Sequence of chain 1.A:
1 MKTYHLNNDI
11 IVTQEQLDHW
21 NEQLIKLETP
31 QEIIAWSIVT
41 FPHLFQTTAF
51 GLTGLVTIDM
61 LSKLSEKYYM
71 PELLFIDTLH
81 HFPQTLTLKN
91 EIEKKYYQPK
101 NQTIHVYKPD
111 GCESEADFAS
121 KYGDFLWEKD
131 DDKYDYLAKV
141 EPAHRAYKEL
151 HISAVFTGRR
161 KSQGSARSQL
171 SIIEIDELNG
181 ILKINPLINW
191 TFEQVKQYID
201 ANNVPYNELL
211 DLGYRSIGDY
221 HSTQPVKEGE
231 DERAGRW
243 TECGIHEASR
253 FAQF

Binding-site contacts:
Ligand atom C5 contacts residue ALA49 of chain 1.A at 3.6 Å (hydrophobic).
Ligand atom O1P contacts residue THR48 of chain 1.A at 3.4 Å (h-bond).
Ligand atom O2P contacts residue GLY51 of chain 1.A at 3.5 Å.
Ligand atom O5P contacts residue ARG236 of chain 1.A at 2.9 Å (salt-bridge).
Ligand atom O3P contacts residue THR47 of chain 1.A at 3.7 Å.
Ligand atom O4' contacts residue HIS248 of chain 1.A at 2.9 Å.
Ligand atom N7 contacts residue ALA49 of chain 1.A at 3.6 Å.
Ligand atom O3' contacts residue GLY158 of chain 1.A at 3.2 Å.
Ligand atom C2 contacts residue THR48 of chain 1.A at 3.0 Å.
Ligand atom O1P contacts residue GLY51 of chain 1.A at 3.1 Å (h-bond).
Ligand atom O2' contacts residue THR47 of chain 1.A at 2.9 Å (h-bond).
Ligand atom O2' contacts residue THR157 of chain 1.A at 3.3 Å.
Ligand atom N1 contacts residue ILE76 of chain 1.A at 2.9 Å (h-bond).
Ligand atom C1' contacts residue HIS248 of chain 1.A at 3.8 Å.
Ligand atom N3 contacts residue THR48 of chain 1.A at 3.4 Å (h-bond).
Ligand atom O1P contacts residue PHE50 of chain 1.A at 3.5 Å (h-bond).
Ligand atom C2 contacts residue LEU74 of chain 1.A at 3.8 Å (hydrophobic).
Ligand atom O3P contacts residue GLY54 of chain 1.A at 3.1 Å.
Ligand atom O4P contacts residue ARG167 of chain 1.A at 3.0 Å (salt-bridge).
Ligand atom N7 contacts residue LYS139 of chain 1.A at 2.9 Å (salt-bridge).
Ligand atom N6 contacts residue ILE76 of chain 1.A at 3.0 Å (h-bond).
Ligand atom C1' contacts residue ILE247 of chain 1.A at 3.8 Å (hydrophobic).
Ligand atom N7 contacts residue ILE247 of chain 1.A at 3.8 Å.
Ligand atom O1P contacts residue ALA49 of chain 1.A at 2.8 Å (h-bond).
Ligand atom P2 contacts residue ARG236 of chain 1.A at 3.7 Å.
Ligand atom N3 contacts residue THR47 of chain 1.A at 3.6 Å.
Ligand atom C8 contacts residue ILE247 of chain 1.A at 3.4 Å (hydrophobic).
Ligand atom C5' contacts residue ARG167 of chain 1.A at 3.5 Å.
Ligand atom P2 contacts residue ARG167 of chain 1.A at 3.8 Å.
Ligand atom C2 contacts residue ILE76 of chain 1.A at 3.6 Å (hydrophobic).
Ligand atom N1 contacts residue THR48 of chain 1.A at 3.2 Å (h-bond).
Ligand atom P1 contacts residue THR48 of chain 1.A at 3.5 Å.
Ligand atom C6 contacts residue ILE76 of chain 1.A at 3.8 Å (hydrophobic).
Ligand atom O2P contacts residue GLY54 of chain 1.A at 3.0 Å (h-bond).
Ligand atom O3P contacts residue THR48 of chain 1.A at 2.6 Å (h-bond).
Ligand atom O2' contacts residue GLY158 of chain 1.A at 3.0 Å (h-bond).
Ligand atom N6 contacts residue LYS139 of chain 1.A at 3.7 Å.
Ligand atom C2' contacts residue THR47 of chain 1.A at 3.6 Å.
Ligand atom N9 contacts residue ILE247 of chain 1.A at 3.4 Å.
Ligand atom O6P contacts residue ARG167 of chain 1.A at 2.8 Å (salt-bridge).

The small molecule below binds the protein below.
Small molecule (SMILES): Nc1ncnc2c1ncn2[C@@H]1O[C@H](COP(=O)(O)O)[C@@H](OP(=O)(O)O)[C@H]1O